A protein and the small-molecule ligand that binds it are described below.
Small molecule (SMILES): Cc1cccc(-c2ccc(OCCCCCN3CCN(c4ccncc4)C3=O)cc2)c1

Sequence of chain 48.C:
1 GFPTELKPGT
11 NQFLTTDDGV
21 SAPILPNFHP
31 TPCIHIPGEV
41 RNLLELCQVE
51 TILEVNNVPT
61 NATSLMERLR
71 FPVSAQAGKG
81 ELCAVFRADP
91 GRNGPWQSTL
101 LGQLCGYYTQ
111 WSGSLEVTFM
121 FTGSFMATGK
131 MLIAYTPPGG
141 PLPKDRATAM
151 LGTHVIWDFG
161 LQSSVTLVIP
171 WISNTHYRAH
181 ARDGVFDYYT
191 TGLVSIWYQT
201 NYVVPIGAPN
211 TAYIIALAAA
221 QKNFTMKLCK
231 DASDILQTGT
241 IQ

Sequence of chain 47.C:
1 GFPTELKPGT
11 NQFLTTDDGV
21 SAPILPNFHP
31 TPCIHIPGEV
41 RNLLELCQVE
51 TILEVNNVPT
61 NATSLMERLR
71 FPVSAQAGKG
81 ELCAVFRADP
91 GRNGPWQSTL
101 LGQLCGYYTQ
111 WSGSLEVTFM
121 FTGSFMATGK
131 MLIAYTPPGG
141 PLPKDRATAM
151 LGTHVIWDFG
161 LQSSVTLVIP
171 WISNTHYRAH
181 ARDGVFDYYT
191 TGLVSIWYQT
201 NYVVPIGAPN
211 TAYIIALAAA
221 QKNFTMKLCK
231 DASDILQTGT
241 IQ

Binding-site contacts:
Ligand atom CAA contacts residue PRO177 of chain 47.A at 3.8 Å (hydrophobic).
Ligand atom CAK contacts residue VAL192 of chain 47.A at 3.1 Å (hydrophobic).
Ligand atom CAD contacts residue GLN202 of chain 47.A at 3.5 Å.
Ligand atom CAA contacts residue ILE24 of chain 47.C at 3.8 Å (hydrophobic).
Ligand atom CAN contacts residue PHE155 of chain 47.A at 3.6 Å (hydrophobic).
Ligand atom CBC contacts residue ASN228 of chain 47.A at 3.9 Å.
Ligand atom CAC contacts residue PHE137 of chain 47.A at 3.8 Å (hydrophobic).
Ligand atom CAP contacts residue ILE111 of chain 47.A at 3.8 Å (hydrophobic).
Ligand atom CAX contacts residue TRP203 of chain 47.A at 3.6 Å (hydrophobic).
Ligand atom CAJ contacts residue ILE111 of chain 47.A at 3.3 Å (hydrophobic).
Ligand atom CAI contacts residue THR114 of chain 47.A at 3.8 Å.
Ligand atom CAR contacts residue PHE135 of chain 47.A at 3.4 Å (hydrophobic).
Ligand atom NBE contacts residue TRP203 of chain 47.A at 3.2 Å.
Ligand atom CAH contacts residue ASN228 of chain 47.A at 3.2 Å.
Ligand atom CAU contacts residue TYR201 of chain 47.A at 3.8 Å (hydrophobic).
Ligand atom CAG contacts residue PHE233 of chain 47.A at 3.2 Å (hydrophobic).
Ligand atom OAW contacts residue MET195 of chain 47.A at 3.5 Å.
Ligand atom OAW contacts residue ILE111 of chain 47.A at 3.6 Å.
Ligand atom CAD contacts residue ASN228 of chain 47.A at 3.5 Å.
Ligand atom CAT contacts residue TYR201 of chain 47.A at 3.5 Å (hydrophobic).
Ligand atom CAH contacts residue GLN202 of chain 47.A at 3.7 Å.
Ligand atom CAK contacts residue MET195 of chain 47.A at 3.6 Å (hydrophobic).
Ligand atom CAM contacts residue ILE24 of chain 47.C at 3.7 Å (hydrophobic).
Ligand atom CAG contacts residue PHE137 of chain 47.A at 3.7 Å (hydrophobic).
Ligand atom CAM contacts residue VAL192 of chain 47.A at 3.3 Å (hydrophobic).
Ligand atom CBC contacts residue TRP203 of chain 47.A at 3.2 Å (hydrophobic).
Ligand atom CAU contacts residue ASN228 of chain 47.A at 3.6 Å.
Ligand atom CAL contacts residue ILE111 of chain 47.A at 3.6 Å (hydrophobic).
Ligand atom OAB contacts residue ILE113 of chain 47.A at 3.2 Å (h-bond).
Ligand atom NBE contacts residue ASN228 of chain 47.A at 3.9 Å.
Ligand atom CAI contacts residue ASP112 of chain 47.A at 3.5 Å.
Ligand atom CAY contacts residue PHE155 of chain 47.A at 3.8 Å (hydrophobic).
Ligand atom CAU contacts residue TRP203 of chain 47.A at 3.7 Å (hydrophobic).
Ligand atom CAI contacts residue TRP203 of chain 47.A at 3.6 Å (hydrophobic).
Ligand atom CAZ contacts residue MET195 of chain 47.A at 3.9 Å (hydrophobic).
Ligand atom CAE contacts residue ASP112 of chain 47.A at 3.7 Å.
Ligand atom CAE contacts residue THR114 of chain 47.A at 3.5 Å.
Ligand atom CAC contacts residue PHE233 of chain 47.A at 3.1 Å (hydrophobic).
Ligand atom CAH contacts residue TRP203 of chain 47.A at 3.5 Å (hydrophobic).
Ligand atom OAB contacts residue ASP112 of chain 47.A at 3.5 Å.

Sequence of chain 47.A:
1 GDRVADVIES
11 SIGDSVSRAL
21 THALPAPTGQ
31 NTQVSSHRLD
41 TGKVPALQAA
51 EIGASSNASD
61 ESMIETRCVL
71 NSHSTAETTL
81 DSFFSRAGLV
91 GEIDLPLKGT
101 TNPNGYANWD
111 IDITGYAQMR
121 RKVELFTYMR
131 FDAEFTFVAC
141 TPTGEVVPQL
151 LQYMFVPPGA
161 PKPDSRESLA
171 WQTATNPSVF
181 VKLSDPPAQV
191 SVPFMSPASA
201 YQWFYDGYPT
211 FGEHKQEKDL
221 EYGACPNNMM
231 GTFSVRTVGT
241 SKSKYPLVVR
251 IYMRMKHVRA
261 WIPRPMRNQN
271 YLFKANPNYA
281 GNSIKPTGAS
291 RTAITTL